Binding-site contacts:
Ligand atom C05 contacts residue HEM1 of chain 1.C at 3.5 Å.
Ligand atom C06 contacts residue HEM1 of chain 1.C at 3.1 Å.
Ligand atom N01 contacts residue GLU296 of chain 1.A at 2.7 Å (salt-bridge).
Ligand atom CL contacts residue H4B1 of chain 1.D at 3.9 Å.
Ligand atom N02 contacts residue TYR292 of chain 1.A at 3.7 Å.
Ligand atom C02 contacts residue PRO269 of chain 1.A at 4.1 Å (hydrophobic).
Ligand atom N02 contacts residue HEM1 of chain 1.C at 3.7 Å.
Ligand atom C02 contacts residue HEM1 of chain 1.C at 3.6 Å.
Ligand atom N29 contacts residue VAL40 of chain 1.A at 3.6 Å.
Ligand atom N01 contacts residue HEM1 of chain 1.C at 3.8 Å.
Ligand atom C08 contacts residue HEM1 of chain 1.C at 3.6 Å.
Ligand atom C02 contacts residue TRP291 of chain 1.A at 3.8 Å (hydrophobic).
Ligand atom C10 contacts residue GLU296 of chain 1.A at 3.6 Å.
Ligand atom C22 contacts residue HEM1 of chain 1.C at 3.0 Å.
Ligand atom C23 contacts residue HEM1 of chain 1.C at 3.4 Å.
Ligand atom C06 contacts residue PHE288 of chain 1.A at 3.7 Å (hydrophobic).
Ligand atom C24 contacts residue TRP382 of chain 1.A at 3.8 Å (hydrophobic).
Ligand atom C03 contacts residue HEM1 of chain 1.C at 3.0 Å.
Ligand atom C09 contacts residue HEM1 of chain 1.C at 3.5 Å.
Ligand atom C07 contacts residue HEM1 of chain 1.C at 3.4 Å.
Ligand atom C23 contacts residue H4B1 of chain 1.D at 3.7 Å.
Ligand atom C08 contacts residue VAL271 of chain 1.A at 3.7 Å (hydrophobic).
Ligand atom C26 contacts residue TYR410 of chain 1.A at 3.9 Å (hydrophobic).
Ligand atom N02 contacts residue TRP291 of chain 1.A at 2.7 Å (h-bond).
Ligand atom C04 contacts residue HEM1 of chain 1.C at 3.4 Å.
Ligand atom C02 contacts residue GLU296 of chain 1.A at 3.5 Å.
Ligand atom C10 contacts residue HEM1 of chain 1.C at 3.7 Å.
Ligand atom C07 contacts residue VAL271 of chain 1.A at 3.3 Å (hydrophobic).
Ligand atom C11 contacts residue HEM1 of chain 1.C at 3.4 Å.
Ligand atom CL contacts residue TRP382 of chain 1.A at 3.9 Å.
Ligand atom C21 contacts residue HEM1 of chain 1.C at 3.6 Å.
Ligand atom C28 contacts residue TYR410 of chain 1.A at 3.4 Å (hydrophobic).
Ligand atom C23 contacts residue TRP382 of chain 1.A at 3.9 Å (hydrophobic).
Ligand atom O12 contacts residue HEM1 of chain 1.C at 3.7 Å.
Ligand atom C09 contacts residue GLU296 of chain 1.A at 3.6 Å.
Ligand atom C06 contacts residue VAL271 of chain 1.A at 3.5 Å (hydrophobic).
Ligand atom C26 contacts residue HEM1 of chain 1.C at 3.1 Å.
Ligand atom N02 contacts residue GLU296 of chain 1.A at 2.6 Å (salt-bridge).
Ligand atom N02 contacts residue PRO269 of chain 1.A at 3.6 Å.
Ligand atom C25 contacts residue HEM1 of chain 1.C at 3.9 Å.

Sequence of chain 1.B:
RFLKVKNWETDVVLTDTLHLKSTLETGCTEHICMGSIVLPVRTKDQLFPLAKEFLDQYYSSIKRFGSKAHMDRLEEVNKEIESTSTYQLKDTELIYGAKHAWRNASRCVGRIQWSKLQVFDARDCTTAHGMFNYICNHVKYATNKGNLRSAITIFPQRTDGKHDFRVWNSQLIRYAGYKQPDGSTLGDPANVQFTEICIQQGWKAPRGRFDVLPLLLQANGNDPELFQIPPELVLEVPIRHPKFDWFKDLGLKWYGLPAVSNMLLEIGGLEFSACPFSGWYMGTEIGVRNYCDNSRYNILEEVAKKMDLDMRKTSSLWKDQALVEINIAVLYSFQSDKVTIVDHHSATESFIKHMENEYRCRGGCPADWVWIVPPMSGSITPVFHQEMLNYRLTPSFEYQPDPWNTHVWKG

The protein below binds the small molecule below.
Small molecule (SMILES): CNCc1cc(OCc2ccc3ccc(N)nc3c2)ccc1Cl

Sequence of chain 1.A:
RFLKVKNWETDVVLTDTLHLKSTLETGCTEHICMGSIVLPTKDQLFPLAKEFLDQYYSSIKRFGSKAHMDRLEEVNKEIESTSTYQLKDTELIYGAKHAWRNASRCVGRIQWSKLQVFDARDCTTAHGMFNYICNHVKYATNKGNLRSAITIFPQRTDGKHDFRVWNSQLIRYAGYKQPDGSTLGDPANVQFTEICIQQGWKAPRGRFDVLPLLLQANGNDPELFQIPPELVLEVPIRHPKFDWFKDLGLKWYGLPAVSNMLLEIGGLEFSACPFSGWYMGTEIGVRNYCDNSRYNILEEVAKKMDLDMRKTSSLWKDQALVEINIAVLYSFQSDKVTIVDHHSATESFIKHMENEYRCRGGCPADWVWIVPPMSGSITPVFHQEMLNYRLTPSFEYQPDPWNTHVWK